The small molecule below binds the protein below.
Small molecule (SMILES): OC[C@H]1O[C@@H](O[C@H]2[C@H](O)[C@@H](O)[C@H](O[C@H]3[C@H](O)[C@@H](O)[C@H](O)O[C@@H]3CO)O[C@@H]2CO)[C@H](O)[C@@H](O)[C@@H]1O

Binding-site contacts:
Ligand atom C6 contacts residue TYR145 of chain 1.C at 3.4 Å (hydrophobic).
Ligand atom O4 contacts residue ASP173 of chain 1.C at 2.9 Å (salt-bridge).
Ligand atom O3 contacts residue HIS228 of chain 1.C at 3.4 Å (h-bond).
Ligand atom O5 contacts residue GLU217 of chain 1.C at 3.3 Å (salt-bridge).
Ligand atom O4 contacts residue TRP375 of chain 1.C at 3.5 Å.
Ligand atom O6 contacts residue GLU217 of chain 1.C at 2.8 Å (salt-bridge).
Ligand atom O3 contacts residue GLC1 of chain 1.I at 3.6 Å (h-bond).
Ligand atom O3 contacts residue TYR380 of chain 1.C at 3.8 Å.
Ligand atom C5 contacts residue TRP375 of chain 1.C at 3.5 Å (hydrophobic).
Ligand atom O6 contacts residue ARG267 of chain 1.C at 2.5 Å (salt-bridge).
Ligand atom C2 contacts residue ALA258 of chain 1.C at 3.6 Å (hydrophobic).
Ligand atom O1 contacts residue ARG267 of chain 1.C at 3.7 Å.
Ligand atom C2 contacts residue TYR380 of chain 1.C at 3.5 Å (hydrophobic).
Ligand atom O6 contacts residue TRP375 of chain 1.C at 3.8 Å.
Ligand atom C2 contacts residue TRP366 of chain 1.C at 3.4 Å (hydrophobic).
Ligand atom O2 contacts residue HIS228 of chain 1.C at 3.5 Å.
Ligand atom O5 contacts residue TRP366 of chain 1.C at 3.4 Å.
Ligand atom O4 contacts residue ASN259 of chain 1.C at 3.7 Å.
Ligand atom O6 contacts residue ASP262 of chain 1.C at 2.3 Å (salt-bridge).
Ligand atom O4 contacts residue ARG251 of chain 1.C at 3.3 Å (salt-bridge).
Ligand atom C3 contacts residue ARG251 of chain 1.C at 3.1 Å.
Ligand atom O5 contacts residue ARG251 of chain 1.C at 3.1 Å (salt-bridge).
Ligand atom O1 contacts residue ASP338 of chain 1.C at 2.9 Å (salt-bridge).
Ligand atom C6 contacts residue TRP375 of chain 1.C at 3.6 Å (hydrophobic).
Ligand atom O3 contacts residue ARG251 of chain 1.C at 2.9 Å (salt-bridge).
Ligand atom O2 contacts residue TYR380 of chain 1.C at 3.0 Å.
Ligand atom O2 contacts residue ASN259 of chain 1.C at 2.9 Å (h-bond).
Ligand atom O6 contacts residue TRP366 of chain 1.C at 3.4 Å.
Ligand atom O3 contacts residue ASP214 of chain 1.C at 2.7 Å (salt-bridge).
Ligand atom O5 contacts residue ARG267 of chain 1.C at 3.7 Å.
Ligand atom O2 contacts residue GLN175 of chain 1.C at 3.7 Å.
Ligand atom O6 contacts residue ALA143 of chain 1.C at 3.7 Å.
Ligand atom C6 contacts residue GLU212 of chain 1.C at 3.7 Å.
Ligand atom C6 contacts residue ASP262 of chain 1.C at 3.5 Å.
Ligand atom O4 contacts residue TYR171 of chain 1.C at 3.6 Å (h-bond).
Ligand atom C6 contacts residue GLU217 of chain 1.C at 3.4 Å.
Ligand atom C1 contacts residue ASP338 of chain 1.C at 3.6 Å.
Ligand atom C5 contacts residue GLU212 of chain 1.C at 3.7 Å.
Ligand atom O2 contacts residue THR226 of chain 1.C at 3.5 Å.
Ligand atom O1 contacts residue ARG392 of chain 1.C at 3.6 Å.

Sequence of chain 1.C:
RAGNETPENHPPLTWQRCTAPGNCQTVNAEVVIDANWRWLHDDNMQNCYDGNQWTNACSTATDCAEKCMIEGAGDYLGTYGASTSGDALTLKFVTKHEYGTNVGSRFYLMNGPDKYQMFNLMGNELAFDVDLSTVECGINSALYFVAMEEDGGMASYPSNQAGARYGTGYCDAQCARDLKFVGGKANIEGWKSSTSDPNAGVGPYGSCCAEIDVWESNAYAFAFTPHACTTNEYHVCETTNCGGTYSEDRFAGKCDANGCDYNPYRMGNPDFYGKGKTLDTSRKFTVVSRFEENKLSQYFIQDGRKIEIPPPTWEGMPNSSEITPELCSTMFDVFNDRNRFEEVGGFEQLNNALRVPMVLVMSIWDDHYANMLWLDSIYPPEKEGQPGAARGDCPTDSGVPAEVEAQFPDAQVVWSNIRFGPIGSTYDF